The small molecule below binds the protein below.
Small molecule (SMILES): CC1(C)[C@@H]2CC=C(CBr)[C@H]1C2

Binding-site contacts:
Ligand atom C9 contacts residue LEU344 of chain 1.A at 2.8 Å (hydrophobic).
Ligand atom C7 contacts residue VAL348 of chain 1.A at 4.2 Å (hydrophobic).
Ligand atom C7 contacts residue ALA279 of chain 1.A at 4.3 Å (hydrophobic).
Ligand atom C3 contacts residue ALA279 of chain 1.A at 4.5 Å (hydrophobic).
Ligand atom C4 contacts residue PHE278 of chain 1.A at 3.9 Å (hydrophobic).
Ligand atom C10 contacts residue PHE96 of chain 1.A at 3.5 Å (hydrophobic).
Ligand atom BR1 contacts residue PHE278 of chain 1.A at 3.9 Å.
Ligand atom C3 contacts residue PHE278 of chain 1.A at 4.3 Å (hydrophobic).
Ligand atom C9 contacts residue PHE187 of chain 1.A at 4.5 Å (hydrophobic).
Ligand atom C4 contacts residue ALA279 of chain 1.A at 3.2 Å (hydrophobic).
Ligand atom C10 contacts residue ILE82 of chain 1.A at 3.7 Å (hydrophobic).
Ligand atom C1 contacts residue VAL348 of chain 1.A at 4.2 Å (hydrophobic).
Ligand atom C6 contacts residue LEU344 of chain 1.A at 4.2 Å (hydrophobic).
Ligand atom C8 contacts residue PHE187 of chain 1.A at 3.5 Å (hydrophobic).
Ligand atom C9 contacts residue THR283 of chain 1.A at 4.1 Å.
Ligand atom C5 contacts residue THR283 of chain 1.A at 4.1 Å.
Ligand atom BR1 contacts residue VAL85 of chain 1.A at 4.1 Å.
Ligand atom BR1 contacts residue ILE190 of chain 1.A at 4.1 Å.
Ligand atom BR1 contacts residue PHE96 of chain 1.A at 4.1 Å.
Ligand atom C5 contacts residue ALA279 of chain 1.A at 3.7 Å (hydrophobic).

Sequence of chain 1.A:
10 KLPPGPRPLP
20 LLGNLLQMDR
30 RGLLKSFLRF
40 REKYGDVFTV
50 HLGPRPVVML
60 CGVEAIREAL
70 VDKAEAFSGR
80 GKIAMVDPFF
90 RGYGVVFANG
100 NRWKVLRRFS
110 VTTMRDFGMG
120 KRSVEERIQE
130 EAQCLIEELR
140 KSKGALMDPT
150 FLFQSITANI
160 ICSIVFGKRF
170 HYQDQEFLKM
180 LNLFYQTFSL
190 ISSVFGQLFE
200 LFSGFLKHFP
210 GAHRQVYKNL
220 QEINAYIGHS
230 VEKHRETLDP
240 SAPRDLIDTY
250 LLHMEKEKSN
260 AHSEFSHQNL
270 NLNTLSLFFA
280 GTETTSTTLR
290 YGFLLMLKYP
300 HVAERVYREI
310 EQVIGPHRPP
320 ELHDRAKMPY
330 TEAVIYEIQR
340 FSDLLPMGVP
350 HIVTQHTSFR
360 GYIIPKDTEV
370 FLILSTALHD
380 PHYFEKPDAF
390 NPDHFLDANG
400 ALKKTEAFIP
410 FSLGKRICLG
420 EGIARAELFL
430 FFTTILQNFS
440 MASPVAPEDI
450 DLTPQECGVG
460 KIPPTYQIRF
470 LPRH